Sequence of chain 1.A:
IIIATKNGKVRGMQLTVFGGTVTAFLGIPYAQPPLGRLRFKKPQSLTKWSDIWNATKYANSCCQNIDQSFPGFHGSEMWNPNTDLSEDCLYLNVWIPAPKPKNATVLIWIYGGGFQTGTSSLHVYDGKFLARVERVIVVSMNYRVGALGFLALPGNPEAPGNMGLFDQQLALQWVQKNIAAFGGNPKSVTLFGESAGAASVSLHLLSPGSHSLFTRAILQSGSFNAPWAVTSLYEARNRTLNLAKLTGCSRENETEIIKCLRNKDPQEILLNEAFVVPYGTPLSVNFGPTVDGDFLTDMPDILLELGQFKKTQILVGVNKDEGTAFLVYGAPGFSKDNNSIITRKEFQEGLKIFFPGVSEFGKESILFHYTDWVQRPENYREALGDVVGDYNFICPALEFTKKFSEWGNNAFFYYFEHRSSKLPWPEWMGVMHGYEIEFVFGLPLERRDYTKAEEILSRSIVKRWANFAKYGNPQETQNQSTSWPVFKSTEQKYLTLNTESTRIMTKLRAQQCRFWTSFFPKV

A small-molecule ligand and the protein it binds are described below.
Small molecule (SMILES): CC(=O)N[C@@H]1[C@@H](O)[C@H](O)[C@@H](CO)O[C@H]1O

Binding-site contacts:
Ligand atom O6 contacts residue ARG14 of chain 1.A at 4.4 Å.
Ligand atom C1 contacts residue ARG14 of chain 1.A at 2.9 Å.
Ligand atom C7 contacts residue ASN57 of chain 1.A at 3.5 Å.
Ligand atom C5 contacts residue ASN57 of chain 1.A at 3.7 Å.
Ligand atom O5 contacts residue ARG14 of chain 1.A at 2.7 Å (salt-bridge).
Ligand atom C1 contacts residue ASN57 of chain 1.A at 1.4 Å.
Ligand atom O5 contacts residue ASN57 of chain 1.A at 2.4 Å (h-bond).
Ligand atom C3 contacts residue ARG14 of chain 1.A at 4.4 Å.
Ligand atom N2 contacts residue ASN57 of chain 1.A at 2.9 Å (h-bond).
Ligand atom C4 contacts residue ARG14 of chain 1.A at 4.2 Å.
Ligand atom C5 contacts residue ARG14 of chain 1.A at 2.8 Å.
Ligand atom C2 contacts residue ASN57 of chain 1.A at 2.5 Å.
Ligand atom C8 contacts residue ASN57 of chain 1.A at 3.9 Å.
Ligand atom O7 contacts residue ASN57 of chain 1.A at 4.4 Å.
Ligand atom C6 contacts residue ARG14 of chain 1.A at 3.4 Å.
Ligand atom C4 contacts residue ASN57 of chain 1.A at 4.3 Å.
Ligand atom C3 contacts residue ASN57 of chain 1.A at 3.8 Å.
Ligand atom C2 contacts residue ARG14 of chain 1.A at 4.2 Å.